Binding-site contacts:
Ligand atom C2 contacts residue VAL69 of chain 1.B at 4.5 Å (hydrophobic).
Ligand atom C8 contacts residue GLU117 of chain 1.B at 3.8 Å.
Ligand atom C8 contacts residue PHE119 of chain 1.B at 4.2 Å (hydrophobic).
Ligand atom C7 contacts residue DHM1 of chain 1.F at 1.1 Å.
Ligand atom C3 contacts residue DHM1 of chain 1.F at 0.9 Å.
Ligand atom C8 contacts residue DHM1 of chain 1.F at 0.9 Å.
Ligand atom O1 contacts residue PHE54 of chain 1.B at 3.6 Å.
Ligand atom C2 contacts residue DHM1 of chain 1.F at 0.8 Å.
Ligand atom C6 contacts residue DHM1 of chain 1.F at 0.9 Å.
Ligand atom C1 contacts residue ALA81 of chain 1.B at 3.9 Å (hydrophobic).
Ligand atom C8 contacts residue THR116 of chain 1.B at 3.8 Å.
Ligand atom C1 contacts residue ASN103 of chain 1.B at 4.3 Å.
Ligand atom C1 contacts residue DHM1 of chain 1.F at 1.1 Å.
Ligand atom C6 contacts residue PHE89 of chain 1.B at 4.2 Å (hydrophobic).
Ligand atom C8 contacts residue LEU115 of chain 1.B at 4.1 Å (hydrophobic).
Ligand atom C6 contacts residue ASN103 of chain 1.B at 3.9 Å.
Ligand atom C4 contacts residue DHM1 of chain 1.F at 0.8 Å.
Ligand atom C1 contacts residue ASN87 of chain 1.B at 3.8 Å.
Ligand atom C7 contacts residue ILE22 of chain 1.B at 4.5 Å (hydrophobic).
Ligand atom O1 contacts residue DHM1 of chain 1.F at 2.0 Å.
Ligand atom C4 contacts residue ASN103 of chain 1.B at 4.3 Å.
Ligand atom C4 contacts residue PHE89 of chain 1.B at 4.0 Å (hydrophobic).
Ligand atom C5 contacts residue DHM1 of chain 1.F at 0.9 Å.
Ligand atom C7 contacts residue PHE119 of chain 1.B at 3.9 Å (hydrophobic).
Ligand atom O1 contacts residue PHE56 of chain 1.B at 4.0 Å.
Ligand atom O1 contacts residue PHE40 of chain 1.B at 3.9 Å.
Ligand atom C5 contacts residue PHE36 of chain 1.B at 4.5 Å (hydrophobic).
Ligand atom C5 contacts residue PHE40 of chain 1.B at 4.4 Å (hydrophobic).

Sequence of chain 1.B:
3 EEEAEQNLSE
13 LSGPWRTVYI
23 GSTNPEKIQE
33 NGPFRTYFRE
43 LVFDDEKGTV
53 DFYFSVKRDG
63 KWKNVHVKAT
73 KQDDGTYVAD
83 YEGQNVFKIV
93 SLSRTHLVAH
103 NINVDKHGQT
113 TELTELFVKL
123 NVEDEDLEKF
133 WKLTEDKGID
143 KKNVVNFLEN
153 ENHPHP

The protein below binds the small molecule below.
Small molecule (SMILES): C=C[C@@H](O)CCCCC